Sequence of chain 1.A:
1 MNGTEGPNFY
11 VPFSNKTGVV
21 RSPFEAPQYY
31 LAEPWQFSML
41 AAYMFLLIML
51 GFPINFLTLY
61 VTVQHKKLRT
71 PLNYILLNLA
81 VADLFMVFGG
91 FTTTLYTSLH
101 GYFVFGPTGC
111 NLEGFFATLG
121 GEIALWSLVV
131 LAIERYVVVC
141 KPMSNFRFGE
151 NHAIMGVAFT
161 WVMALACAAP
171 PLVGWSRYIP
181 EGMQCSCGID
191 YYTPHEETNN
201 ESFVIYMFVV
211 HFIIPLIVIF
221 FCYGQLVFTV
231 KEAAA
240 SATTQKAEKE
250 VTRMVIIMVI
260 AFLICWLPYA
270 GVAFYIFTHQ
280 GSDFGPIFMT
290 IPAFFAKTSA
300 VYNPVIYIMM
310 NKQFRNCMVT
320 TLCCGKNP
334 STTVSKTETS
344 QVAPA

Binding-site contacts:
Ligand atom C7 contacts residue MET1 of chain 1.A at 3.6 Å (hydrophobic).
Ligand atom C2 contacts residue ASN2 of chain 1.A at 2.5 Å.
Ligand atom C6 contacts residue ASP282 of chain 1.A at 4.0 Å.
Ligand atom C2 contacts residue GLY280 of chain 1.A at 3.3 Å.
Ligand atom C1 contacts residue GLY280 of chain 1.A at 3.6 Å.
Ligand atom O7 contacts residue ASN2 of chain 1.A at 3.3 Å (h-bond).
Ligand atom C7 contacts residue GLY280 of chain 1.A at 3.5 Å.
Ligand atom C7 contacts residue ASN2 of chain 1.A at 3.5 Å.
Ligand atom C3 contacts residue GLY280 of chain 1.A at 4.5 Å.
Ligand atom C5 contacts residue ASP282 of chain 1.A at 4.4 Å.
Ligand atom O5 contacts residue ASN2 of chain 1.A at 2.4 Å (h-bond).
Ligand atom O5 contacts residue SER281 of chain 1.A at 4.0 Å.
Ligand atom O6 contacts residue SER281 of chain 1.A at 3.5 Å (h-bond).
Ligand atom C4 contacts residue ASN2 of chain 1.A at 4.2 Å.
Ligand atom O5 contacts residue GLY280 of chain 1.A at 4.0 Å.
Ligand atom C8 contacts residue MET1 of chain 1.A at 3.5 Å (hydrophobic).
Ligand atom O7 contacts residue MET1 of chain 1.A at 3.2 Å.
Ligand atom N2 contacts residue GLY280 of chain 1.A at 3.8 Å.
Ligand atom C7 contacts residue SER281 of chain 1.A at 4.5 Å.
Ligand atom O5 contacts residue ASP282 of chain 1.A at 3.6 Å (salt-bridge).
Ligand atom N2 contacts residue ASN2 of chain 1.A at 2.9 Å (h-bond).
Ligand atom C3 contacts residue ASN2 of chain 1.A at 3.8 Å.
Ligand atom C1 contacts residue ASN2 of chain 1.A at 1.4 Å.
Ligand atom O6 contacts residue ASP282 of chain 1.A at 2.9 Å (salt-bridge).
Ligand atom C8 contacts residue SER281 of chain 1.A at 4.0 Å.
Ligand atom O7 contacts residue GLY280 of chain 1.A at 2.8 Å (h-bond).
Ligand atom C5 contacts residue ASN2 of chain 1.A at 3.6 Å.

The protein below binds the small molecule below.
Small molecule (SMILES): CC(=O)N[C@H]1[C@H](O[C@H]2[C@H](O)[C@@H](NC(C)=O)CO[C@@H]2CO)O[C@H](CO)[C@@H](O)[C@@H]1O